Binding-site contacts:
Ligand atom C16 contacts residue ASP46 of chain 5.A at 3.4 Å.
Ligand atom C08 contacts residue TRP56 of chain 5.A at 3.5 Å (hydrophobic).
Ligand atom C11 contacts residue PHE422 of chain 5.A at 4.0 Å (hydrophobic).
Ligand atom C06 contacts residue TRP56 of chain 5.A at 3.9 Å (hydrophobic).
Ligand atom C13 contacts residue PHE422 of chain 5.A at 3.7 Å (hydrophobic).
Ligand atom C04 contacts residue SER103 of chain 5.A at 3.9 Å.
Ligand atom C16 contacts residue PHE44 of chain 5.A at 3.4 Å (hydrophobic).
Ligand atom C15 contacts residue PHE44 of chain 5.A at 3.4 Å (hydrophobic).
Ligand atom C04 contacts residue TRP56 of chain 5.A at 3.9 Å (hydrophobic).
Ligand atom C13 contacts residue SER103 of chain 5.A at 3.4 Å.
Ligand atom C04 contacts residue MET85 of chain 5.A at 4.1 Å (hydrophobic).
Ligand atom C20 contacts residue TRP56 of chain 5.A at 3.5 Å (hydrophobic).
Ligand atom C05 contacts residue SER103 of chain 5.A at 3.5 Å.
Ligand atom C19 contacts residue PHE104 of chain 5.A at 3.9 Å (hydrophobic).
Ligand atom C17 contacts residue ASP46 of chain 5.A at 4.1 Å.
Ligand atom C01 contacts residue TRP33 of chain 5.A at 4.1 Å (hydrophobic).
Ligand atom C01 contacts residue ALA53 of chain 5.A at 3.4 Å (hydrophobic).
Ligand atom C05 contacts residue PHE422 of chain 5.A at 3.5 Å (hydrophobic).
Ligand atom C19 contacts residue TRP56 of chain 5.A at 3.8 Å (hydrophobic).
Ligand atom C01 contacts residue ARG57 of chain 5.A at 3.6 Å.
Ligand atom O02 contacts residue LEU83 of chain 5.A at 3.6 Å.
Ligand atom C03 contacts residue PHE104 of chain 5.A at 3.6 Å (hydrophobic).
Ligand atom N09 contacts residue TRP56 of chain 5.A at 3.8 Å.
Ligand atom C17 contacts residue PHE104 of chain 5.A at 4.1 Å (hydrophobic).
Ligand atom C03 contacts residue TRP56 of chain 5.A at 3.6 Å (hydrophobic).
Ligand atom C14 contacts residue SER103 of chain 5.A at 4.0 Å.
Ligand atom C05 contacts residue TRP56 of chain 5.A at 4.1 Å (hydrophobic).
Ligand atom C04 contacts residue PHE104 of chain 5.A at 4.0 Å (hydrophobic).
Ligand atom C10 contacts residue TRP56 of chain 5.A at 3.4 Å (hydrophobic).
Ligand atom C15 contacts residue ASP46 of chain 5.A at 4.2 Å.
Ligand atom C01 contacts residue LEU83 of chain 5.A at 4.0 Å (hydrophobic).
Ligand atom O02 contacts residue TRP56 of chain 5.A at 4.0 Å.
Ligand atom C20 contacts residue PHE104 of chain 5.A at 3.5 Å (hydrophobic).
Ligand atom O02 contacts residue PHE104 of chain 5.A at 4.0 Å.
Ligand atom C08 contacts residue PHE422 of chain 5.A at 3.8 Å (hydrophobic).
Ligand atom C20 contacts residue ALA53 of chain 5.A at 3.8 Å (hydrophobic).
Ligand atom C11 contacts residue GLU421 of chain 5.A at 3.4 Å.
Ligand atom C19 contacts residue ALA53 of chain 5.A at 4.2 Å (hydrophobic).
Ligand atom C11 contacts residue TRP56 of chain 5.A at 3.9 Å (hydrophobic).
Ligand atom O18 contacts residue ASP46 of chain 5.A at 3.2 Å (salt-bridge).

The protein below binds the small molecule below.
Small molecule (SMILES): COc1ccc([C@H](CN(C)C)C2(O)CCCCC2)cc1

Sequence of chain 5.A:
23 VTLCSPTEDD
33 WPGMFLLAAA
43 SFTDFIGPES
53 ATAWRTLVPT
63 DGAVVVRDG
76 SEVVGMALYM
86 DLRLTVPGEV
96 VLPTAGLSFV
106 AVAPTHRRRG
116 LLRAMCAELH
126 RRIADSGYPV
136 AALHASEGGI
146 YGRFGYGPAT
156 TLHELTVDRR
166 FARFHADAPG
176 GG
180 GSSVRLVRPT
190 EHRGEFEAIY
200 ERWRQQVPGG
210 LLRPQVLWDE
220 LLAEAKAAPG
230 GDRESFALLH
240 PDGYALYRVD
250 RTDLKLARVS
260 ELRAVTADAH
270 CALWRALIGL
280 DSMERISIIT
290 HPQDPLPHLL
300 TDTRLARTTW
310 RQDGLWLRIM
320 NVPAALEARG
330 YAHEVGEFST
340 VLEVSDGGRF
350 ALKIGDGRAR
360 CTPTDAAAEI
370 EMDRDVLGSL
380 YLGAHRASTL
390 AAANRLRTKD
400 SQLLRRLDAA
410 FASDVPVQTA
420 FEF